Sequence of chain 1.A:
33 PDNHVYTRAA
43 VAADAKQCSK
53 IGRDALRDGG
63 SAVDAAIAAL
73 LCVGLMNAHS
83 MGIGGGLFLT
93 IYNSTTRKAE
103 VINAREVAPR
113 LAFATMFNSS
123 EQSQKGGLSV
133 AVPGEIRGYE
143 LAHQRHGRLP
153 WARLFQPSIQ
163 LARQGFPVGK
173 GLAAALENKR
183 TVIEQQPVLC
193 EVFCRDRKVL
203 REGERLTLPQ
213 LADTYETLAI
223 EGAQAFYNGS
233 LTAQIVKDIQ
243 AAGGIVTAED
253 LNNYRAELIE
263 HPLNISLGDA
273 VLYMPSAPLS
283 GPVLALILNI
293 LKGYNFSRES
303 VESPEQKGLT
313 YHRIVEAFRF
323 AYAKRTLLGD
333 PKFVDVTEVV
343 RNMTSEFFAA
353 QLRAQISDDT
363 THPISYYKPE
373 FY

The protein below binds the small molecule below.
Small molecule (SMILES): CC(=O)N[C@@H]1[C@@H](O)[C@H](O)[C@@H](CO)O[C@H]1O

Binding-site contacts:
Ligand atom O6 contacts residue ASN254 of chain 1.A at 4.4 Å.
Ligand atom O7 contacts residue ASN230 of chain 1.A at 2.9 Å (h-bond).
Ligand atom C8 contacts residue THR234 of chain 1.A at 4.2 Å.
Ligand atom O5 contacts residue ASN254 of chain 1.A at 3.9 Å.
Ligand atom C5 contacts residue ASN230 of chain 1.A at 3.7 Å.
Ligand atom C8 contacts residue GLY231 of chain 1.A at 3.6 Å.
Ligand atom C4 contacts residue ASN254 of chain 1.A at 4.2 Å.
Ligand atom C7 contacts residue ASN230 of chain 1.A at 2.9 Å.
Ligand atom O7 contacts residue THR234 of chain 1.A at 3.7 Å.
Ligand atom C5 contacts residue ASN254 of chain 1.A at 4.5 Å.
Ligand atom C7 contacts residue ASN254 of chain 1.A at 4.1 Å.
Ligand atom C2 contacts residue ASN230 of chain 1.A at 2.2 Å.
Ligand atom O6 contacts residue ASN230 of chain 1.A at 4.0 Å.
Ligand atom C3 contacts residue ASN230 of chain 1.A at 3.6 Å.
Ligand atom O7 contacts residue GLY231 of chain 1.A at 4.3 Å.
Ligand atom C2 contacts residue ASN254 of chain 1.A at 3.9 Å.
Ligand atom N2 contacts residue ASN230 of chain 1.A at 2.5 Å (h-bond).
Ligand atom O7 contacts residue TYR229 of chain 1.A at 4.4 Å.
Ligand atom C1 contacts residue ASN230 of chain 1.A at 1.4 Å.
Ligand atom C4 contacts residue ASN230 of chain 1.A at 4.1 Å.
Ligand atom O5 contacts residue ASN230 of chain 1.A at 2.4 Å (h-bond).
Ligand atom O7 contacts residue ASN254 of chain 1.A at 3.1 Å (h-bond).
Ligand atom C8 contacts residue ASN230 of chain 1.A at 4.1 Å.
Ligand atom C7 contacts residue GLY231 of chain 1.A at 4.1 Å.
Ligand atom C1 contacts residue ASN254 of chain 1.A at 4.2 Å.